A protein and the small-molecule ligand that binds it are described below.
Small molecule (SMILES): CC(=O)N[C@@H]1[C@@H](O)[C@H](O)[C@@H](CO)O[C@H]1O

Sequence of chain 1.F:
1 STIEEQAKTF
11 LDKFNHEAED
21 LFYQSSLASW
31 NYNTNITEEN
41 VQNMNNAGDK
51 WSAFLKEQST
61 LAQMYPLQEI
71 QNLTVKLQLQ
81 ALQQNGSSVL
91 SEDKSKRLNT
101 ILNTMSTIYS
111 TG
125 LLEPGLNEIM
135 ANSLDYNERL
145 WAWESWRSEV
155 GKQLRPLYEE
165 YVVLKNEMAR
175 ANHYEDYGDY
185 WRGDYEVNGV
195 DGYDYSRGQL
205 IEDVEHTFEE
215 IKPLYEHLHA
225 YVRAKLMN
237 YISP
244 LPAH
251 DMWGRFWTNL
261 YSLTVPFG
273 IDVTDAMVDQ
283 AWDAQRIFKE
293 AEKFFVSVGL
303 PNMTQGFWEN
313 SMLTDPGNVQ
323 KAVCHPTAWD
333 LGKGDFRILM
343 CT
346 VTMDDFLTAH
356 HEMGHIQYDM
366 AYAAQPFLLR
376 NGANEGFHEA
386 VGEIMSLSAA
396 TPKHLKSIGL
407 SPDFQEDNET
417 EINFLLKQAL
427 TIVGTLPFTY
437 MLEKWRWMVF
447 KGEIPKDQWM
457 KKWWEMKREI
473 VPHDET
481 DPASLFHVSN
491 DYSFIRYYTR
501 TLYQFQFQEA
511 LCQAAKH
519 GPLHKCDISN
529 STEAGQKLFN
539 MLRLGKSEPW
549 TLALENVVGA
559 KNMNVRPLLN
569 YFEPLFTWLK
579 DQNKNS

Binding-site contacts:
Ligand atom C2 contacts residue ASN304 of chain 1.F at 2.4 Å.
Ligand atom O7 contacts residue ASN304 of chain 1.F at 3.0 Å (h-bond).
Ligand atom C8 contacts residue ASN304 of chain 1.F at 4.4 Å.
Ligand atom O5 contacts residue ASN304 of chain 1.F at 2.3 Å (h-bond).
Ligand atom C3 contacts residue ASN304 of chain 1.F at 3.8 Å.
Ligand atom C1 contacts residue ASN304 of chain 1.F at 1.4 Å.
Ligand atom N2 contacts residue ASN304 of chain 1.F at 2.9 Å (h-bond).
Ligand atom C5 contacts residue ASN304 of chain 1.F at 3.6 Å.
Ligand atom C7 contacts residue ASN304 of chain 1.F at 3.2 Å.
Ligand atom C4 contacts residue ASN304 of chain 1.F at 4.2 Å.